A small-molecule ligand and the protein it binds are described below.
Small molecule (SMILES): O=P(O)(O)OC[C@H]1O[C@](O)(COP(=O)(O)O)[C@@H](O)[C@@H]1O

Binding-site contacts:
Ligand atom O3 contacts residue TRP398 of chain 1.E at 3.6 Å.
Ligand atom O6P contacts residue SER435 of chain 1.E at 3.2 Å (h-bond).
Ligand atom O1 contacts residue GLY434 of chain 1.E at 3.8 Å.
Ligand atom P1 contacts residue ARG405 of chain 1.E at 3.4 Å.
Ligand atom O6 contacts residue THR349 of chain 1.E at 3.1 Å (h-bond).
Ligand atom O2 contacts residue LEU347 of chain 1.E at 3.5 Å.
Ligand atom P2 contacts residue THR348 of chain 1.E at 3.4 Å.
Ligand atom O2 contacts residue GLY430 of chain 1.E at 3.5 Å (h-bond).
Ligand atom P2 contacts residue THR349 of chain 1.E at 3.7 Å.
Ligand atom O6P contacts residue GLY436 of chain 1.E at 2.9 Å (h-bond).
Ligand atom O5P contacts residue THR349 of chain 1.E at 3.4 Å (h-bond).
Ligand atom C5 contacts residue GLY434 of chain 1.E at 3.3 Å.
Ligand atom P2 contacts residue SER435 of chain 1.E at 3.5 Å.
Ligand atom O5 contacts residue LEU347 of chain 1.E at 3.4 Å (h-bond).
Ligand atom O1P contacts residue ARG405 of chain 1.E at 2.4 Å (salt-bridge).
Ligand atom O4P contacts residue SER353 of chain 1.E at 2.9 Å (h-bond).
Ligand atom O4 contacts residue GLY434 of chain 1.E at 2.6 Å (h-bond).
Ligand atom O6 contacts residue THR348 of chain 1.E at 3.6 Å.
Ligand atom O3P contacts residue ARG405 of chain 1.E at 2.9 Å (salt-bridge).
Ligand atom O5P contacts residue THR350 of chain 1.E at 2.6 Å (h-bond).
Ligand atom C4 contacts residue GLY434 of chain 1.E at 3.3 Å.
Ligand atom C1 contacts residue ARG405 of chain 1.E at 3.7 Å.
Ligand atom C3 contacts residue GLY434 of chain 1.E at 3.4 Å.
Ligand atom O3P contacts residue TRP398 of chain 1.E at 2.5 Å (h-bond).
Ligand atom O5P contacts residue THR348 of chain 1.E at 3.6 Å.
Ligand atom O2P contacts residue GLY434 of chain 1.E at 2.8 Å (h-bond).
Ligand atom O3 contacts residue ARG432 of chain 1.E at 2.8 Å (salt-bridge).
Ligand atom C3 contacts residue ARG432 of chain 1.E at 3.4 Å.
Ligand atom O2P contacts residue PRO433 of chain 1.E at 3.7 Å.
Ligand atom O4P contacts residue THR348 of chain 1.E at 2.4 Å (h-bond).
Ligand atom O4 contacts residue TYR437 of chain 1.E at 2.9 Å (h-bond).
Ligand atom C6 contacts residue SER353 of chain 1.E at 3.7 Å.
Ligand atom O5P contacts residue SER435 of chain 1.E at 2.8 Å (h-bond).
Ligand atom P2 contacts residue SER353 of chain 1.E at 3.7 Å.
Ligand atom O3 contacts residue GLY430 of chain 1.E at 3.1 Å.
Ligand atom O4 contacts residue THR438 of chain 1.E at 3.4 Å (h-bond).
Ligand atom O4P contacts residue ARG352 of chain 1.E at 3.7 Å.
Ligand atom O6P contacts residue SER353 of chain 1.E at 3.7 Å.
Ligand atom C6 contacts residue LEU347 of chain 1.E at 3.5 Å (hydrophobic).
Ligand atom C6 contacts residue THR438 of chain 1.E at 3.4 Å.

Sequence of chain 1.E:
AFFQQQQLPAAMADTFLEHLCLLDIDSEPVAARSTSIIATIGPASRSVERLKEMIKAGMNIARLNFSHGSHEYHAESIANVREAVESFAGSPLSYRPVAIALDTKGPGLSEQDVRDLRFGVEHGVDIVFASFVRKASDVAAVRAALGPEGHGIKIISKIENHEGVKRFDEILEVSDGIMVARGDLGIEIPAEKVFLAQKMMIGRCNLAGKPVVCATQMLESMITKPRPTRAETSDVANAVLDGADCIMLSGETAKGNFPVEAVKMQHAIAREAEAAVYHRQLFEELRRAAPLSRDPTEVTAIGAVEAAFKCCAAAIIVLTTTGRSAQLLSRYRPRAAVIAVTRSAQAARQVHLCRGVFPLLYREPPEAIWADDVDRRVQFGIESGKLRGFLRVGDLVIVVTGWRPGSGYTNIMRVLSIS